Binding-site contacts:
Ligand atom O43 contacts residue GLN225 of chain 1.A at 3.8 Å.
Ligand atom O18 contacts residue PRO283 of chain 1.A at 3.8 Å.
Ligand atom O19 contacts residue SER183 of chain 1.A at 2.7 Å (h-bond).
Ligand atom C33 contacts residue LEU231 of chain 1.A at 3.8 Å (hydrophobic).
Ligand atom S17 contacts residue PHE285 of chain 1.A at 3.7 Å.
Ligand atom C16 contacts residue FE1 of chain 1.E at 3.2 Å.
Ligand atom C30 contacts residue SER281 of chain 1.A at 3.8 Å.
Ligand atom C31 contacts residue TYR189 of chain 1.A at 3.6 Å (hydrophobic).
Ligand atom O15 contacts residue LEU324 of chain 1.A at 3.8 Å.
Ligand atom C3 contacts residue LEU321 of chain 1.A at 3.9 Å (hydrophobic).
Ligand atom O20 contacts residue ARG87 of chain 1.A at 2.8 Å (salt-bridge).
Ligand atom C31 contacts residue ILE187 of chain 1.A at 3.7 Å (hydrophobic).
Ligand atom C16 contacts residue HIS214 of chain 1.A at 3.2 Å.
Ligand atom C33 contacts residue GLU270 of chain 1.A at 3.5 Å.
Ligand atom N11 contacts residue PHE285 of chain 1.A at 3.5 Å.
Ligand atom C37 contacts residue PRO283 of chain 1.A at 3.9 Å (hydrophobic).
Ligand atom O18 contacts residue ILE187 of chain 1.A at 3.8 Å.
Ligand atom S17 contacts residue FE1 of chain 1.E at 2.3 Å.
Ligand atom C16 contacts residue PHE211 of chain 1.A at 3.7 Å (hydrophobic).
Ligand atom O18 contacts residue PHE285 of chain 1.A at 3.4 Å.
Ligand atom O42 contacts residue VAL272 of chain 1.A at 3.8 Å.
Ligand atom O43 contacts residue TYR189 of chain 1.A at 3.4 Å.
Ligand atom N14 contacts residue CYS104 of chain 1.A at 3.7 Å.
Ligand atom O42 contacts residue TYR189 of chain 1.A at 2.6 Å (h-bond).
Ligand atom C10 contacts residue LEU324 of chain 1.A at 3.7 Å (hydrophobic).
Ligand atom O20 contacts residue LEU321 of chain 1.A at 3.8 Å.
Ligand atom O20 contacts residue CYS104 of chain 1.A at 3.9 Å.
Ligand atom S17 contacts residue HIS214 of chain 1.A at 3.3 Å (h-bond).
Ligand atom O43 contacts residue ILE187 of chain 1.A at 3.9 Å.
Ligand atom C1 contacts residue CYS104 of chain 1.A at 3.9 Å (hydrophobic).
Ligand atom C31 contacts residue SER281 of chain 1.A at 3.6 Å.
Ligand atom O19 contacts residue ARG87 of chain 1.A at 2.8 Å (salt-bridge).
Ligand atom C32 contacts residue SER281 of chain 1.A at 3.6 Å.
Ligand atom N14 contacts residue TYR91 of chain 1.A at 3.0 Å (h-bond).
Ligand atom C1 contacts residue ARG87 of chain 1.A at 3.5 Å.
Ligand atom C30 contacts residue ILE187 of chain 1.A at 3.6 Å (hydrophobic).
Ligand atom S17 contacts residue ASP216 of chain 1.A at 3.2 Å (salt-bridge).
Ligand atom S17 contacts residue GLU270 of chain 1.A at 3.9 Å.
Ligand atom O43 contacts residue SER281 of chain 1.A at 2.6 Å (h-bond).
Ligand atom C1 contacts residue SER183 of chain 1.A at 3.7 Å.

A protein and the small-molecule ligand that binds it are described below.
Small molecule (SMILES): CC(C)[C@@H](NC(=O)[C@H](CS)NC(=O)CCC[C@H](N)C(=O)O)C(=O)O

Sequence of chain 1.A:
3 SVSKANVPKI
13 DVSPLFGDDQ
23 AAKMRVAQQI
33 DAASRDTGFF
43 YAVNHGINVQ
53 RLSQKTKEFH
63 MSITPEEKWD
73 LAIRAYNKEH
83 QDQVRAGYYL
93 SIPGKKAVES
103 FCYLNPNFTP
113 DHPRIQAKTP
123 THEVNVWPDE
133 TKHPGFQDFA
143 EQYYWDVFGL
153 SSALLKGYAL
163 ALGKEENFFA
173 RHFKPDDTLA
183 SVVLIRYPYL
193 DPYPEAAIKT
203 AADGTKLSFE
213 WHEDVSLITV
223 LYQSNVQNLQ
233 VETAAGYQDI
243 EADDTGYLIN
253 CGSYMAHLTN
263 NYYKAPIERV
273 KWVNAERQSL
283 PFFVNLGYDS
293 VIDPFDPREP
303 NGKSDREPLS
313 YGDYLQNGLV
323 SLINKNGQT